The small molecule below binds the protein below.
Small molecule (SMILES): NCCOB(c1ccccc1)c1ccccc1

Sequence of chain 1.C:
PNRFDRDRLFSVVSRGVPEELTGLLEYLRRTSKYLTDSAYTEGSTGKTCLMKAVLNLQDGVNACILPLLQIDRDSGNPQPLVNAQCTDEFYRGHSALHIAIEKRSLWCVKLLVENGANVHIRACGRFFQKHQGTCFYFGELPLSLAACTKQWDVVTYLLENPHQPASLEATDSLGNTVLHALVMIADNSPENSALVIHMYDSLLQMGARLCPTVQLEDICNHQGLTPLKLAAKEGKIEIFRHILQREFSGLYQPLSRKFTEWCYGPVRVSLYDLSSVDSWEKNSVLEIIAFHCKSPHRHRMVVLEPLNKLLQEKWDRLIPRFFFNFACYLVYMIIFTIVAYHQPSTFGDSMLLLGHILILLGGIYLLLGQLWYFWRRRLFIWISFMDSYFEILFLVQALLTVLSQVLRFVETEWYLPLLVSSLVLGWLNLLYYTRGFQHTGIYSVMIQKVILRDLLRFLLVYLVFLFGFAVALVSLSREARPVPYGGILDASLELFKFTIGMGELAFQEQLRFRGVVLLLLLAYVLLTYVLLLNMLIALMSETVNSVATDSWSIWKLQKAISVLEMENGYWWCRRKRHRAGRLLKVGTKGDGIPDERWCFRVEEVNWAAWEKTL

Binding-site contacts:
Ligand atom C16 contacts residue PHE542 of chain 1.B at 3.5 Å (hydrophobic).
Ligand atom C07 contacts residue ILE528 of chain 1.C at 3.4 Å (hydrophobic).
Ligand atom C05 contacts residue TYR466 of chain 1.C at 3.5 Å (hydrophobic).
Ligand atom C03 contacts residue TYR466 of chain 1.C at 3.8 Å (hydrophobic).
Ligand atom B01 contacts residue LEU470 of chain 1.C at 4.3 Å.
Ligand atom N17 contacts residue PHE542 of chain 1.B at 3.5 Å.
Ligand atom C16 contacts residue LEU627 of chain 1.B at 4.5 Å (hydrophobic).
Ligand atom C10 contacts residue LEU502 of chain 1.C at 4.4 Å (hydrophobic).
Ligand atom C15 contacts residue PHE542 of chain 1.B at 4.2 Å (hydrophobic).
Ligand atom C04 contacts residue PHE467 of chain 1.C at 3.6 Å (hydrophobic).
Ligand atom C06 contacts residue TYR466 of chain 1.C at 4.2 Å (hydrophobic).
Ligand atom C13 contacts residue LEU627 of chain 1.B at 4.2 Å (hydrophobic).
Ligand atom N17 contacts residue LEU508 of chain 1.C at 3.1 Å.
Ligand atom C05 contacts residue GLN525 of chain 1.C at 4.2 Å.
Ligand atom C15 contacts residue LEU508 of chain 1.C at 4.3 Å (hydrophobic).
Ligand atom C03 contacts residue LEU470 of chain 1.C at 3.9 Å (hydrophobic).
Ligand atom N17 contacts residue ILE524 of chain 1.C at 4.2 Å.
Ligand atom C09 contacts residue LEU505 of chain 1.C at 3.5 Å (hydrophobic).
Ligand atom O14 contacts residue LEU505 of chain 1.C at 4.2 Å.
Ligand atom C03 contacts residue PHE467 of chain 1.C at 4.1 Å (hydrophobic).
Ligand atom C08 contacts residue LEU627 of chain 1.B at 4.1 Å (hydrophobic).
Ligand atom C16 contacts residue LEU508 of chain 1.C at 4.2 Å (hydrophobic).
Ligand atom C10 contacts residue LEU505 of chain 1.C at 4.1 Å (hydrophobic).
Ligand atom C06 contacts residue ILE528 of chain 1.C at 3.5 Å (hydrophobic).
Ligand atom C04 contacts residue TYR466 of chain 1.C at 3.2 Å (hydrophobic).
Ligand atom C06 contacts residue GLN525 of chain 1.C at 4.0 Å.
Ligand atom O14 contacts residue LEU470 of chain 1.C at 4.1 Å.
Ligand atom C15 contacts residue LEU505 of chain 1.C at 4.0 Å (hydrophobic).
Ligand atom C02 contacts residue LEU470 of chain 1.C at 4.3 Å (hydrophobic).
Ligand atom C09 contacts residue LEU470 of chain 1.C at 4.4 Å (hydrophobic).

Sequence of chain 1.B:
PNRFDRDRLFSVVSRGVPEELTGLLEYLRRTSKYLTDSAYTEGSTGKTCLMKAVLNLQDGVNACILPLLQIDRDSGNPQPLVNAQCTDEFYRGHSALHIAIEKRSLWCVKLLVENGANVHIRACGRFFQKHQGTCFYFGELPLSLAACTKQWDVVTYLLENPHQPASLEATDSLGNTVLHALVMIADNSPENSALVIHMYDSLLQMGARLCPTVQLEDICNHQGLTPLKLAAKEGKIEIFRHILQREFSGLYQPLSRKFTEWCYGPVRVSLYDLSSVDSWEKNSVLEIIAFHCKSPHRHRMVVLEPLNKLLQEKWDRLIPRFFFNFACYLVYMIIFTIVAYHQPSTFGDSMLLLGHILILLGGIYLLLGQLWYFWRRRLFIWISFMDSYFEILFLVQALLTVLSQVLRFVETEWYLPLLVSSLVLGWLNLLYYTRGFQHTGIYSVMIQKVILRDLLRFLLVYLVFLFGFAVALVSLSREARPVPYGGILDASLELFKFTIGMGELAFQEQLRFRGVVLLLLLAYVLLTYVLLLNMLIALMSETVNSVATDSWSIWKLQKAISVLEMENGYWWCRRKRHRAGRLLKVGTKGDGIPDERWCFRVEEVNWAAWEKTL